Sequence of chain 1.C:
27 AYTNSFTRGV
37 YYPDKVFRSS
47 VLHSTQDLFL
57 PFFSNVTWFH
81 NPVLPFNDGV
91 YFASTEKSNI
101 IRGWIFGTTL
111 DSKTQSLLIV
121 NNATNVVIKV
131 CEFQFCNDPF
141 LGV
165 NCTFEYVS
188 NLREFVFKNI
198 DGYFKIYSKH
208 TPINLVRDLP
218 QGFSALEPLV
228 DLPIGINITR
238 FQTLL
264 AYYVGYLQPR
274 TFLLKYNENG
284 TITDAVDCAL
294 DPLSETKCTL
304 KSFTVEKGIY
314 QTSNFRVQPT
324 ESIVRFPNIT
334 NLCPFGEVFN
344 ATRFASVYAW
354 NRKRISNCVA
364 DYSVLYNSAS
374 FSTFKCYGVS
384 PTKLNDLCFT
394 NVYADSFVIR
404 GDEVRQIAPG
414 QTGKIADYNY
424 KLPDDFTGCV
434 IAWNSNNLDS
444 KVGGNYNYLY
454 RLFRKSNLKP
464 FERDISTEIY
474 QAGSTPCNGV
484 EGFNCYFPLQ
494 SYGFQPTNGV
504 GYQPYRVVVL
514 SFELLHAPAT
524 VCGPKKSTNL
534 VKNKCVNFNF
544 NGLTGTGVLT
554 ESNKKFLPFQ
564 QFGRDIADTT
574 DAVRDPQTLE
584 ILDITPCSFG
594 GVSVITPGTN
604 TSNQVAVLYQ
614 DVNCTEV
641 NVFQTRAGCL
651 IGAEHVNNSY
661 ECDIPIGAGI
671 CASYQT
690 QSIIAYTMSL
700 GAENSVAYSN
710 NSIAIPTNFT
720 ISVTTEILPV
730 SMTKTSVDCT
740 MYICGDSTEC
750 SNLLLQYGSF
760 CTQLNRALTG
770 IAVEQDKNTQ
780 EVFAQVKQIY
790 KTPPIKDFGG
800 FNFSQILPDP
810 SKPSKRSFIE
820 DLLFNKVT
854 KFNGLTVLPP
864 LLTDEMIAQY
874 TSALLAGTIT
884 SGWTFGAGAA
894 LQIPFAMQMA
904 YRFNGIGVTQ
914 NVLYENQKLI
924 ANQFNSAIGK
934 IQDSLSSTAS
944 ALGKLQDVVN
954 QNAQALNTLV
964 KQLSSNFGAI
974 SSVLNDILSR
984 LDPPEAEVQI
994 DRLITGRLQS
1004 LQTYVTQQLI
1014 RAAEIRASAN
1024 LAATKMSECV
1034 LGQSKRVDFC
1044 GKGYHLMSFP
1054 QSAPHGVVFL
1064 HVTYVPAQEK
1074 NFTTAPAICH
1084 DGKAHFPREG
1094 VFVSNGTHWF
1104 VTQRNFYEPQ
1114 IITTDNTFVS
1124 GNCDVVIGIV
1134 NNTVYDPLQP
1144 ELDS

This small molecule binds to this protein.
Small molecule (SMILES): CC(=O)N[C@@H]1[C@@H](O)[C@H](O)[C@@H](CO)O[C@H]1O

Binding-site contacts:
Ligand atom C2 contacts residue ASN1134 of chain 1.C at 2.5 Å.
Ligand atom C3 contacts residue ASN1134 of chain 1.C at 3.8 Å.
Ligand atom C7 contacts residue ASN1134 of chain 1.C at 3.2 Å.
Ligand atom C8 contacts residue ASN1134 of chain 1.C at 4.4 Å.
Ligand atom C4 contacts residue ASN1134 of chain 1.C at 4.2 Å.
Ligand atom C8 contacts residue ILE1132 of chain 1.C at 4.2 Å (hydrophobic).
Ligand atom C5 contacts residue ASN1134 of chain 1.C at 3.7 Å.
Ligand atom O5 contacts residue ASN1134 of chain 1.C at 2.4 Å (h-bond).
Ligand atom C1 contacts residue ASN1134 of chain 1.C at 1.4 Å.
Ligand atom N2 contacts residue ASN1134 of chain 1.C at 2.9 Å (h-bond).
Ligand atom O7 contacts residue ASN1134 of chain 1.C at 3.2 Å (h-bond).